The protein below binds the small molecule below.
Small molecule (SMILES): CC(=O)N[C@@H]1[C@@H](O)[C@H](O)[C@@H](CO)O[C@H]1O

Sequence of chain 1.C:
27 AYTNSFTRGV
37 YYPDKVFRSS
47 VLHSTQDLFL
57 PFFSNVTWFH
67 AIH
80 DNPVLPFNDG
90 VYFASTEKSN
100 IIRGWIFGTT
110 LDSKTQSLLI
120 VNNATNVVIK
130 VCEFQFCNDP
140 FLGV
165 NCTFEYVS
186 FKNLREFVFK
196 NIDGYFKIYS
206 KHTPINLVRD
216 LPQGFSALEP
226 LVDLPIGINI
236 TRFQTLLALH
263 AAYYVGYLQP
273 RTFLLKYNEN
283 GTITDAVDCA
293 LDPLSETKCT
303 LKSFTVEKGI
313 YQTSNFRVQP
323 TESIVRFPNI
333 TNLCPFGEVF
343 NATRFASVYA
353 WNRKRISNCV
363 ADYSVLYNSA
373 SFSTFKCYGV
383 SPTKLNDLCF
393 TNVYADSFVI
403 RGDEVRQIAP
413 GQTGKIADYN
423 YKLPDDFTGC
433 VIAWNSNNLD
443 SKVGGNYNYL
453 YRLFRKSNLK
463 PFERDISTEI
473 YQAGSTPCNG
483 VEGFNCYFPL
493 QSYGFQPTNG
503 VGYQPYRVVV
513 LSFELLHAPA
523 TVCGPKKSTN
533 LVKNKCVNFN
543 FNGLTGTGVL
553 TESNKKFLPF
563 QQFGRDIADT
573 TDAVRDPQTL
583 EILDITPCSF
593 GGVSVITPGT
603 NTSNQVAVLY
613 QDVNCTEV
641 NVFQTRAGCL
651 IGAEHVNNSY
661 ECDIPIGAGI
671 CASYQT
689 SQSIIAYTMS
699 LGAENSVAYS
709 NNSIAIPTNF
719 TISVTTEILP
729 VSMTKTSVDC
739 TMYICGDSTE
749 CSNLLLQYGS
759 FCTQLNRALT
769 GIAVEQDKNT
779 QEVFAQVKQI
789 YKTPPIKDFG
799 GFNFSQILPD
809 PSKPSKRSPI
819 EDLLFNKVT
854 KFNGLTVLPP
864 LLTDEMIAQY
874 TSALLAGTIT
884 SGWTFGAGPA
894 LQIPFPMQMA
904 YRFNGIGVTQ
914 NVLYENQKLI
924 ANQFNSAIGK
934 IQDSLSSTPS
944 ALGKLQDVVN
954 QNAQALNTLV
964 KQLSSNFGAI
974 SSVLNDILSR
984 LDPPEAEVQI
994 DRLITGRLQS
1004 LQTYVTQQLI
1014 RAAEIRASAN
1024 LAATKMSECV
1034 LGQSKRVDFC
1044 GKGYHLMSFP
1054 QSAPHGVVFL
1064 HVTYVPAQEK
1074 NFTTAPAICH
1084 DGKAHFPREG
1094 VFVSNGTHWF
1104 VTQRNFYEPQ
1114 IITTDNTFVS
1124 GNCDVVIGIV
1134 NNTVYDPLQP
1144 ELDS

Binding-site contacts:
Ligand atom O4 contacts residue HIS1101 of chain 1.C at 4.1 Å.
Ligand atom N2 contacts residue ASN1098 of chain 1.C at 2.8 Å (h-bond).
Ligand atom N2 contacts residue THR1100 of chain 1.C at 4.4 Å.
Ligand atom C1 contacts residue ASN1098 of chain 1.C at 1.4 Å.
Ligand atom C2 contacts residue ASN1098 of chain 1.C at 2.4 Å.
Ligand atom O7 contacts residue ASN1098 of chain 1.C at 3.3 Å (h-bond).
Ligand atom C5 contacts residue ASN1098 of chain 1.C at 3.8 Å.
Ligand atom C1 contacts residue HIS1101 of chain 1.C at 4.3 Å.
Ligand atom C5 contacts residue PHE1103 of chain 1.C at 4.4 Å (hydrophobic).
Ligand atom C8 contacts residue ASN1098 of chain 1.C at 4.2 Å.
Ligand atom C5 contacts residue HIS1101 of chain 1.C at 3.9 Å.
Ligand atom O5 contacts residue PHE1103 of chain 1.C at 4.1 Å.
Ligand atom C7 contacts residue ASN1098 of chain 1.C at 3.2 Å.
Ligand atom C4 contacts residue ASN1098 of chain 1.C at 4.3 Å.
Ligand atom C3 contacts residue ASN1098 of chain 1.C at 3.7 Å.
Ligand atom O5 contacts residue ASN1098 of chain 1.C at 2.5 Å (h-bond).
Ligand atom C4 contacts residue HIS1101 of chain 1.C at 4.4 Å.
Ligand atom C6 contacts residue PHE1103 of chain 1.C at 4.0 Å (hydrophobic).
Ligand atom C3 contacts residue HIS1101 of chain 1.C at 4.3 Å.